A protein and the small-molecule ligand that binds it are described below.
Small molecule (SMILES): CC(=O)N[C@H]1[C@H]([C@H](O)[C@@H](O)CO)O[C@@](O)(C(=O)O)C[C@@H]1OC(C)=O

Sequence of chain 1.C:
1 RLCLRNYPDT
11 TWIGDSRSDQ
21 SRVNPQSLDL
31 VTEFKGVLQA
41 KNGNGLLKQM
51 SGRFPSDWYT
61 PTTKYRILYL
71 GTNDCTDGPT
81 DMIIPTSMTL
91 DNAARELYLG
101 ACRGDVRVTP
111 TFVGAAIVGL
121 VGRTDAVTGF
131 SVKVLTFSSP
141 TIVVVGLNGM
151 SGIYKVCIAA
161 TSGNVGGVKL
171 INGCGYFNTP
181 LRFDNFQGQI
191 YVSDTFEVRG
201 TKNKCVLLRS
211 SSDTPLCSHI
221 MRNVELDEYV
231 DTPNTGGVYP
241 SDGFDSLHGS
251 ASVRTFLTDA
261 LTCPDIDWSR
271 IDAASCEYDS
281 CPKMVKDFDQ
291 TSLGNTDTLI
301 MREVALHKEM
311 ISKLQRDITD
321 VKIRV

Sequence of chain 1.A:
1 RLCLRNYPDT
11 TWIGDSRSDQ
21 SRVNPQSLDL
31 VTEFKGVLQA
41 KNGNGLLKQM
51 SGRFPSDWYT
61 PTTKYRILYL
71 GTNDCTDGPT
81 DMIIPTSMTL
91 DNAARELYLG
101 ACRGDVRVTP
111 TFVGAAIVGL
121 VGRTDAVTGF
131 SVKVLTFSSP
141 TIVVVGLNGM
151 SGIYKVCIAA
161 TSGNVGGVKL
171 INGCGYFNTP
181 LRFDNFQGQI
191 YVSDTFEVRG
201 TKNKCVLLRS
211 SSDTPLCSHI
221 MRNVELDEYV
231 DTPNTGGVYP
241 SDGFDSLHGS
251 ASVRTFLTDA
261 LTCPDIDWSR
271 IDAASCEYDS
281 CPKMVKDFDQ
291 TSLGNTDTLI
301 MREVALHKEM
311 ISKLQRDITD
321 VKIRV

Binding-site contacts:
Ligand atom C6 contacts residue THR124 of chain 1.C at 4.4 Å.
Ligand atom C3 contacts residue ARG182 of chain 1.A at 3.6 Å.
Ligand atom O contacts residue GLY122 of chain 1.C at 3.6 Å.
Ligand atom C5 contacts residue ARG123 of chain 1.C at 3.4 Å.
Ligand atom C3 contacts residue VAL144 of chain 1.A at 3.9 Å (hydrophobic).
Ligand atom C7 contacts residue ARG123 of chain 1.C at 3.9 Å.
Ligand atom O4 contacts residue ILE142 of chain 1.A at 4.2 Å.
Ligand atom C2 contacts residue ARG182 of chain 1.A at 3.7 Å.
Ligand atom O1A contacts residue ARG123 of chain 1.C at 3.0 Å (salt-bridge).
Ligand atom O8 contacts residue ASP125 of chain 1.C at 3.4 Å (salt-bridge).
Ligand atom C11 contacts residue ARG123 of chain 1.C at 3.9 Å.
Ligand atom C contacts residue ARG123 of chain 1.C at 4.2 Å.
Ligand atom C contacts residue VAL144 of chain 1.A at 3.9 Å (hydrophobic).
Ligand atom O contacts residue ARG123 of chain 1.C at 3.1 Å (salt-bridge).
Ligand atom O1A contacts residue ARG182 of chain 1.A at 4.0 Å.
Ligand atom C10 contacts residue ARG123 of chain 1.C at 3.7 Å.
Ligand atom C11 contacts residue GLN189 of chain 1.C at 4.0 Å.
Ligand atom CH3 contacts residue VAL144 of chain 1.A at 4.3 Å (hydrophobic).
Ligand atom O9 contacts residue ASP125 of chain 1.C at 2.6 Å (salt-bridge).
Ligand atom C4 contacts residue ARG123 of chain 1.C at 3.6 Å.
Ligand atom C11 contacts residue THR124 of chain 1.C at 4.5 Å.
Ligand atom C8 contacts residue THR124 of chain 1.C at 3.5 Å.
Ligand atom C9 contacts residue ASP125 of chain 1.C at 3.6 Å.
Ligand atom O1B contacts residue ARG123 of chain 1.C at 2.8 Å (salt-bridge).
Ligand atom C6 contacts residue ARG123 of chain 1.C at 3.4 Å.
Ligand atom O8 contacts residue THR124 of chain 1.C at 3.7 Å.
Ligand atom O contacts residue VAL144 of chain 1.A at 3.6 Å.
Ligand atom CH3 contacts residue ILE142 of chain 1.A at 4.3 Å (hydrophobic).
Ligand atom O4 contacts residue VAL144 of chain 1.A at 3.8 Å.
Ligand atom O4 contacts residue ARG123 of chain 1.C at 4.3 Å.
Ligand atom CH3 contacts residue ALA116 of chain 1.A at 3.3 Å (hydrophobic).
Ligand atom C7 contacts residue THR124 of chain 1.C at 3.8 Å.
Ligand atom N5 contacts residue THR124 of chain 1.C at 4.3 Å.
Ligand atom C1 contacts residue ARG123 of chain 1.C at 3.5 Å.
Ligand atom CH3 contacts residue ALA115 of chain 1.A at 3.2 Å (hydrophobic).
Ligand atom O9 contacts residue THR124 of chain 1.C at 4.3 Å.
Ligand atom C8 contacts residue ASP125 of chain 1.C at 3.7 Å.
Ligand atom C4 contacts residue VAL144 of chain 1.A at 4.1 Å (hydrophobic).
Ligand atom N5 contacts residue ARG123 of chain 1.C at 2.7 Å (salt-bridge).
Ligand atom O2 contacts residue ARG182 of chain 1.A at 2.9 Å (salt-bridge).